Binding-site contacts:
Ligand atom C7 contacts residue ASN239 of chain 1.C at 4.4 Å.
Ligand atom N2 contacts residue ASN239 of chain 1.C at 3.1 Å (h-bond).
Ligand atom N2 contacts residue LEU238 of chain 1.C at 4.0 Å.
Ligand atom O7 contacts residue ARG212 of chain 1.C at 4.1 Å.
Ligand atom C4 contacts residue ASN239 of chain 1.C at 4.3 Å.
Ligand atom C7 contacts residue LEU238 of chain 1.C at 3.9 Å (hydrophobic).
Ligand atom O7 contacts residue LEU238 of chain 1.C at 3.6 Å (h-bond).
Ligand atom C2 contacts residue ASN239 of chain 1.C at 2.7 Å.
Ligand atom O5 contacts residue ASN239 of chain 1.C at 2.4 Å (h-bond).
Ligand atom C1 contacts residue ASN239 of chain 1.C at 1.5 Å.
Ligand atom C5 contacts residue ASN239 of chain 1.C at 3.6 Å.
Ligand atom C3 contacts residue ASN239 of chain 1.C at 4.0 Å.

Sequence of chain 1.C:
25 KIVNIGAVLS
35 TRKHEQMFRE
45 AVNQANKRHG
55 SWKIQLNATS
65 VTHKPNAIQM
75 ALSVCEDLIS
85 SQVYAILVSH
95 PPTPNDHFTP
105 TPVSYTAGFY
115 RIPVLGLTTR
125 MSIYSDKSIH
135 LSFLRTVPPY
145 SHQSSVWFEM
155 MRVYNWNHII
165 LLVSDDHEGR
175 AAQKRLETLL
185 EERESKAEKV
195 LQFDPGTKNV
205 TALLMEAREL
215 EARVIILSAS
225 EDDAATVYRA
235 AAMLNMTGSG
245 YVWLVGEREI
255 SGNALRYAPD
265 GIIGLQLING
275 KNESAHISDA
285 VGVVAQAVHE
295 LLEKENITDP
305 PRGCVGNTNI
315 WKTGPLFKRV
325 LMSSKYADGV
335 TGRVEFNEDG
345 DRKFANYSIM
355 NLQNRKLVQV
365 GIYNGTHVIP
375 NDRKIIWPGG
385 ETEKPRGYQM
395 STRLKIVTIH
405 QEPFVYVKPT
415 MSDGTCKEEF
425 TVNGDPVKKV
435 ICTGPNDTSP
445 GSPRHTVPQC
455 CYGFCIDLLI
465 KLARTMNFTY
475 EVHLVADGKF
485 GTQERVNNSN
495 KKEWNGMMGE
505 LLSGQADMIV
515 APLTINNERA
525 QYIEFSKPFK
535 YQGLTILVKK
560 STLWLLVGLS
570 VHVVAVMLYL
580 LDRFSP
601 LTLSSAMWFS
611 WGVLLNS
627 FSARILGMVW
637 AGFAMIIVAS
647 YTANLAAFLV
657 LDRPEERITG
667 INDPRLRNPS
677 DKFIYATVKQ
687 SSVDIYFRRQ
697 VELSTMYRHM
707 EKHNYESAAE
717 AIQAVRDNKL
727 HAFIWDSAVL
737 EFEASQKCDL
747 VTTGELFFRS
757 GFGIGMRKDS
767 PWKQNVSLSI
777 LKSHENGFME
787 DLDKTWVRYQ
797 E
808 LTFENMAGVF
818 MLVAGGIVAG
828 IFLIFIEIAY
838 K

The protein below binds the small molecule below.
Small molecule (SMILES): CC(=O)N[C@@H]1[C@@H](O)[C@H](O)[C@@H](CO)O[C@H]1O